This small molecule binds to this protein.
Small molecule (SMILES): C[C@H](CCC(=O)O)[C@H]1CC[C@H]2[C@@H]3[C@H](O)C[C@@H]4C[C@H](O)CC[C@]4(C)[C@H]3C[C@H](O)[C@]12C

Sequence of chain 1.W:
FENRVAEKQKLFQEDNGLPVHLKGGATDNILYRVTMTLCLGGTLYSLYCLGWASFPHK

Sequence of chain 1.P:
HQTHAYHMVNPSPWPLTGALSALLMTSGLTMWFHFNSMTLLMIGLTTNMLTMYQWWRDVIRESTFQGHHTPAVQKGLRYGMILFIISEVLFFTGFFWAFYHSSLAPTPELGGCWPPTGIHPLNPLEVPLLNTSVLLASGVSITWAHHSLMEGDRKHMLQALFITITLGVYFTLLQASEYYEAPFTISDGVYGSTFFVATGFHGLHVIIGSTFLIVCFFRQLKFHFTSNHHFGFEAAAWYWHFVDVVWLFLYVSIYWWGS

Binding-site contacts:
Ligand atom C6 contacts residue PHE164 of chain 1.P at 3.8 Å (hydrophobic).
Ligand atom C16 contacts residue LEU160 of chain 1.P at 4.1 Å (hydrophobic).
Ligand atom C6 contacts residue LEU160 of chain 1.P at 4.5 Å (hydrophobic).
Ligand atom C19 contacts residue PHE219 of chain 1.P at 3.6 Å (hydrophobic).
Ligand atom C24 contacts residue PHE1 of chain 1.W at 3.8 Å (hydrophobic).
Ligand atom C16 contacts residue LYS157 of chain 1.P at 4.5 Å.
Ligand atom O25 contacts residue ARG156 of chain 1.P at 3.0 Å (salt-bridge).
Ligand atom C1 contacts residue PHE164 of chain 1.P at 4.5 Å (hydrophobic).
Ligand atom C10 contacts residue PHE164 of chain 1.P at 4.4 Å (hydrophobic).
Ligand atom C7 contacts residue GLN161 of chain 1.P at 4.1 Å.
Ligand atom C19 contacts residue PHE164 of chain 1.P at 3.6 Å (hydrophobic).
Ligand atom C5 contacts residue PHE164 of chain 1.P at 3.7 Å (hydrophobic).
Ligand atom C6 contacts residue GLN161 of chain 1.P at 4.1 Å.
Ligand atom C18 contacts residue LEU223 of chain 1.P at 3.5 Å (hydrophobic).
Ligand atom C23 contacts residue LEU160 of chain 1.P at 4.4 Å (hydrophobic).
Ligand atom C23 contacts residue ARG156 of chain 1.P at 4.0 Å.
Ligand atom C18 contacts residue LEU160 of chain 1.P at 4.3 Å (hydrophobic).
Ligand atom O25 contacts residue PHE1 of chain 1.W at 2.6 Å (h-bond).
Ligand atom O26 contacts residue ARG156 of chain 1.P at 2.6 Å (salt-bridge).
Ligand atom C3 contacts residue PHE164 of chain 1.P at 4.4 Å (hydrophobic).
Ligand atom C21 contacts residue PHE1 of chain 1.W at 4.1 Å (hydrophobic).
Ligand atom C24 contacts residue ARG156 of chain 1.P at 3.1 Å.
Ligand atom C15 contacts residue LEU160 of chain 1.P at 4.1 Å (hydrophobic).
Ligand atom C15 contacts residue LYS157 of chain 1.P at 4.3 Å.
Ligand atom C4 contacts residue PHE164 of chain 1.P at 4.4 Å (hydrophobic).